Sequence of chain 1.V:
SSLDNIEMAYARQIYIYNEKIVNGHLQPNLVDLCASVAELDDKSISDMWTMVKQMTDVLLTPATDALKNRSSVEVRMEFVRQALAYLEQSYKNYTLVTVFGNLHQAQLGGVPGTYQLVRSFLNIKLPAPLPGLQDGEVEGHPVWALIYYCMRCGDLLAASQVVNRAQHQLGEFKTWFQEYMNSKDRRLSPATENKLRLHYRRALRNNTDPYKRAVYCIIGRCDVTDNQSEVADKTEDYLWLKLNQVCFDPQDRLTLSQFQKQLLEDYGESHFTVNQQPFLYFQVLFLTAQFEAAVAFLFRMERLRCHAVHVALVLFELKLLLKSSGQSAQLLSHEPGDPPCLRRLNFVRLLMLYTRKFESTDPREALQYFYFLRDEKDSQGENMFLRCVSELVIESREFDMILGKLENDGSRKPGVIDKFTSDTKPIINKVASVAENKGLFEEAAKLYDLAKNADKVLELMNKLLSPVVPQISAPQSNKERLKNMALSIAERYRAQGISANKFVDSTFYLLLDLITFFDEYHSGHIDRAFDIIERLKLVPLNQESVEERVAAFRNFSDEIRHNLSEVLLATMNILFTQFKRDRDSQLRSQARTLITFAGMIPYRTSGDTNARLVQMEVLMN

This small molecule binds to this protein.
Small molecule (SMILES): CC[C@H](C)[C@H](NC(=O)[C@H](CO)NC(=O)[C@H](CCCN=C(N)N)NC(=O)[C@@H](NC(=O)[C@@H]1CCCN1C(=O)[C@@H]1CCCN1C(=O)[C@H](C)N)C(C)C)C(=O)N[C@H](C=O)Cc1ccc(O)cc1

Binding-site contacts:
Ligand atom CA contacts residue ASN227 of chain 1.V at 3.7 Å.
Ligand atom CG contacts residue LYS234 of chain 1.V at 3.3 Å.
Ligand atom C contacts residue ASN281 of chain 1.V at 3.8 Å.
Ligand atom C contacts residue ASN227 of chain 1.V at 3.5 Å.
Ligand atom C contacts residue THR235 of chain 1.V at 3.6 Å.
Ligand atom C contacts residue TYR94 of chain 1.V at 4.0 Å (hydrophobic).
Ligand atom CD contacts residue TYR273 of chain 1.V at 3.3 Å (hydrophobic).
Ligand atom CG contacts residue TYR273 of chain 1.V at 3.6 Å (hydrophobic).
Ligand atom N contacts residue THR235 of chain 1.V at 3.9 Å.
Ligand atom C contacts residue LEU286 of chain 1.V at 3.8 Å (hydrophobic).
Ligand atom C contacts residue THR235 of chain 1.V at 3.6 Å.
Ligand atom CG2 contacts residue GLU236 of chain 1.V at 3.3 Å.
Ligand atom C contacts residue THR235 of chain 1.V at 3.6 Å.
Ligand atom CB contacts residue HIS277 of chain 1.V at 3.7 Å.
Ligand atom O contacts residue ASN227 of chain 1.V at 3.6 Å.
Ligand atom CD contacts residue HIS277 of chain 1.V at 3.9 Å.
Ligand atom CG contacts residue ASP233 of chain 1.V at 3.0 Å.
Ligand atom O contacts residue LYS234 of chain 1.V at 3.6 Å.
Ligand atom O contacts residue THR235 of chain 1.V at 3.1 Å (h-bond).
Ligand atom CB contacts residue ASP233 of chain 1.V at 3.0 Å.
Ligand atom O contacts residue THR235 of chain 1.V at 3.0 Å (h-bond).
Ligand atom CG1 contacts residue VAL280 of chain 1.V at 4.0 Å (hydrophobic).
Ligand atom CB contacts residue LEU286 of chain 1.V at 3.9 Å (hydrophobic).
Ligand atom CB contacts residue TYR238 of chain 1.V at 3.6 Å (hydrophobic).
Ligand atom O contacts residue TYR94 of chain 1.V at 2.9 Å.
Ligand atom O contacts residue ASN281 of chain 1.V at 2.6 Å (h-bond).
Ligand atom CG2 contacts residue LEU286 of chain 1.V at 3.7 Å (hydrophobic).
Ligand atom CD1 contacts residue TYR94 of chain 1.V at 3.5 Å (hydrophobic).
Ligand atom O contacts residue LEU286 of chain 1.V at 3.2 Å.
Ligand atom CA contacts residue THR235 of chain 1.V at 3.6 Å.
Ligand atom N contacts residue THR235 of chain 1.V at 3.5 Å (h-bond).
Ligand atom N contacts residue TYR273 of chain 1.V at 3.9 Å.
Ligand atom CG2 contacts residue HIS277 of chain 1.V at 3.3 Å.
Ligand atom CG contacts residue HIS277 of chain 1.V at 3.8 Å.
Ligand atom CG2 contacts residue ASN281 of chain 1.V at 3.6 Å.
Ligand atom O contacts residue HIS277 of chain 1.V at 3.4 Å.
Ligand atom N contacts residue ASN227 of chain 1.V at 3.0 Å (h-bond).
Ligand atom CD1 contacts residue TYR91 of chain 1.V at 3.9 Å (hydrophobic).
Ligand atom CG2 contacts residue PHE278 of chain 1.V at 3.7 Å (hydrophobic).
Ligand atom CG1 contacts residue TYR94 of chain 1.V at 3.8 Å (hydrophobic).